Binding-site contacts:
Ligand atom C12 contacts residue LEU45 of chain 1.A at 3.9 Å (hydrophobic).
Ligand atom C2 contacts residue ASN118 of chain 1.A at 3.6 Å.
Ligand atom N5 contacts residue PHE113 of chain 1.A at 3.5 Å.
Ligand atom C16 contacts residue VAL53 of chain 1.A at 3.9 Å (hydrophobic).
Ligand atom C6 contacts residue ASN117 of chain 1.A at 3.5 Å.
Ligand atom C1 contacts residue VAL116 of chain 1.A at 3.2 Å (hydrophobic).
Ligand atom O3 contacts residue HIS160 of chain 1.A at 3.5 Å (h-bond).
Ligand atom C4 contacts residue ASN118 of chain 1.A at 3.5 Å.
Ligand atom C contacts residue VAL116 of chain 1.A at 3.4 Å (hydrophobic).
Ligand atom N5 contacts residue ILE95 of chain 1.A at 3.9 Å.
Ligand atom C22 contacts residue VAL66 of chain 1.A at 3.9 Å (hydrophobic).
Ligand atom C22 contacts residue GLU114 of chain 1.A at 3.2 Å.
Ligand atom N3 contacts residue VAL66 of chain 1.A at 3.8 Å.
Ligand atom C21 contacts residue VAL66 of chain 1.A at 3.8 Å (hydrophobic).
Ligand atom O3 contacts residue ASP175 of chain 1.A at 2.9 Å (salt-bridge).
Ligand atom N2 contacts residue VAL66 of chain 1.A at 3.6 Å.
Ligand atom C17 contacts residue MET163 of chain 1.A at 3.8 Å (hydrophobic).
Ligand atom O1 contacts residue ASN118 of chain 1.A at 3.4 Å (h-bond).
Ligand atom C8 contacts residue ASN118 of chain 1.A at 3.5 Å.
Ligand atom N contacts residue ASN118 of chain 1.A at 3.4 Å (h-bond).
Ligand atom N2 contacts residue MET163 of chain 1.A at 3.9 Å.
Ligand atom C7 contacts residue ASN118 of chain 1.A at 3.6 Å.
Ligand atom N1 contacts residue VAL53 of chain 1.A at 3.6 Å.
Ligand atom C3 contacts residue ASN118 of chain 1.A at 3.8 Å.
Ligand atom C24 contacts residue HIS160 of chain 1.A at 3.8 Å.
Ligand atom C18 contacts residue MET163 of chain 1.A at 3.9 Å (hydrophobic).
Ligand atom C15 contacts residue VAL53 of chain 1.A at 3.8 Å (hydrophobic).
Ligand atom O3 contacts residue ILE174 of chain 1.A at 3.8 Å.
Ligand atom N4 contacts residue VAL66 of chain 1.A at 3.6 Å.
Ligand atom C contacts residue ASN118 of chain 1.A at 3.8 Å.
Ligand atom C19 contacts residue MET163 of chain 1.A at 3.8 Å (hydrophobic).
Ligand atom N4 contacts residue VAL116 of chain 1.A at 3.2 Å (h-bond).
Ligand atom O2 contacts residue HIS160 of chain 1.A at 3.7 Å.
Ligand atom C14 contacts residue VAL53 of chain 1.A at 3.5 Å (hydrophobic).
Ligand atom C7 contacts residue ASN117 of chain 1.A at 3.4 Å.
Ligand atom C22 contacts residue VAL116 of chain 1.A at 3.8 Å (hydrophobic).
Ligand atom N6 contacts residue VAL116 of chain 1.A at 2.8 Å (h-bond).
Ligand atom C20 contacts residue VAL66 of chain 1.A at 3.7 Å (hydrophobic).
Ligand atom C24 contacts residue ILE174 of chain 1.A at 3.5 Å (hydrophobic).
Ligand atom C16 contacts residue LEU45 of chain 1.A at 3.7 Å (hydrophobic).

Sequence of chain 1.A:
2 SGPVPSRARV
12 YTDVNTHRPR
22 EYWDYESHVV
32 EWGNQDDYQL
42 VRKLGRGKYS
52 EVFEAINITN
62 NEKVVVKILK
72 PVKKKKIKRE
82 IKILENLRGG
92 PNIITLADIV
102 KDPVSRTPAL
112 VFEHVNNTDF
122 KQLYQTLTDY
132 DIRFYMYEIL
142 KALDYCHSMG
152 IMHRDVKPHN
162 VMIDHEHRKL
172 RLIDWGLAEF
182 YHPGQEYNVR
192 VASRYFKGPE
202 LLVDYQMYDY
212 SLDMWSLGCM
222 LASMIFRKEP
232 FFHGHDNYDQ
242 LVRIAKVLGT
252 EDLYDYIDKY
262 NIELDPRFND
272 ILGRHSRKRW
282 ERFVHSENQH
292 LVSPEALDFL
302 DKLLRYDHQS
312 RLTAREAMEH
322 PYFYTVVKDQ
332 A

The small molecule below binds the protein below.
Small molecule (SMILES): N#Cc1cnn2c3cc(nc12)N1C[C@H](C[C@H]1CO)OC/C=C/COc1cc(cc2c1NC(=O)CC2)N3